A small-molecule ligand and the protein it binds are described below.
Small molecule (SMILES): CC(=O)N[C@@H]1[C@@H](O)[C@H](O)[C@@H](CO)O[C@H]1O

Sequence of chain 1.B:
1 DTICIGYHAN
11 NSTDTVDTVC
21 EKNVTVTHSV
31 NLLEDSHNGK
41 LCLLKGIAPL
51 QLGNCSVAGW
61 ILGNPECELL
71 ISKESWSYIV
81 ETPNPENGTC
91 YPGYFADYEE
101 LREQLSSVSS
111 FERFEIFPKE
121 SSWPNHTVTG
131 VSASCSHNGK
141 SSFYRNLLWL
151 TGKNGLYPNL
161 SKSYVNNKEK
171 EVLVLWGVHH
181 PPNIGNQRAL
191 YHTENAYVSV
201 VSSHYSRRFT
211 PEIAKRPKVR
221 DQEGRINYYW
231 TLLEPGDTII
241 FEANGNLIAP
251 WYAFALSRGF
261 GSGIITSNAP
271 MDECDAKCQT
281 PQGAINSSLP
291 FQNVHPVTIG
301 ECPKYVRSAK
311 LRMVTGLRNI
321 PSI

Binding-site contacts:
Ligand atom C8 contacts residue ASN125 of chain 1.B at 3.7 Å.
Ligand atom C5 contacts residue ASN125 of chain 1.B at 3.7 Å.
Ligand atom O7 contacts residue ASN125 of chain 1.B at 4.3 Å.
Ligand atom O5 contacts residue ASN125 of chain 1.B at 2.4 Å (h-bond).
Ligand atom C3 contacts residue ASN125 of chain 1.B at 3.8 Å.
Ligand atom O6 contacts residue ASN125 of chain 1.B at 4.4 Å.
Ligand atom C4 contacts residue ASN125 of chain 1.B at 4.2 Å.
Ligand atom C7 contacts residue ASN125 of chain 1.B at 3.5 Å.
Ligand atom C1 contacts residue ASN125 of chain 1.B at 1.4 Å.
Ligand atom C2 contacts residue ASN125 of chain 1.B at 2.4 Å.
Ligand atom N2 contacts residue ASN125 of chain 1.B at 2.9 Å (h-bond).
Ligand atom C8 contacts residue PRO124 of chain 1.B at 4.0 Å (hydrophobic).